A small-molecule ligand and the protein it binds are described below.
Small molecule (SMILES): CC(=O)N[C@@H]1[C@@H](O)[C@H](O)[C@@H](CO)O[C@H]1O

Binding-site contacts:
Ligand atom C5 contacts residue TRP437 of chain 1.B at 3.8 Å (hydrophobic).
Ligand atom C7 contacts residue TRP437 of chain 1.B at 4.0 Å (hydrophobic).
Ligand atom C2 contacts residue ASN146 of chain 1.B at 2.4 Å.
Ligand atom N2 contacts residue ASN146 of chain 1.B at 2.8 Å (h-bond).
Ligand atom C3 contacts residue TRP437 of chain 1.B at 3.8 Å (hydrophobic).
Ligand atom C8 contacts residue ILE469 of chain 1.B at 3.6 Å (hydrophobic).
Ligand atom C7 contacts residue ASN146 of chain 1.B at 3.5 Å.
Ligand atom C4 contacts residue TRP437 of chain 1.B at 4.3 Å (hydrophobic).
Ligand atom O5 contacts residue TRP437 of chain 1.B at 4.3 Å.
Ligand atom C4 contacts residue ASN146 of chain 1.B at 4.2 Å.
Ligand atom C3 contacts residue ASN146 of chain 1.B at 3.7 Å.
Ligand atom O7 contacts residue ASN146 of chain 1.B at 3.7 Å.
Ligand atom O5 contacts residue ASN146 of chain 1.B at 2.4 Å (h-bond).
Ligand atom O4 contacts residue TRP437 of chain 1.B at 4.0 Å.
Ligand atom C2 contacts residue TRP437 of chain 1.B at 4.0 Å (hydrophobic).
Ligand atom C8 contacts residue TRP437 of chain 1.B at 3.6 Å (hydrophobic).
Ligand atom C1 contacts residue TRP437 of chain 1.B at 3.8 Å (hydrophobic).
Ligand atom C1 contacts residue ASN146 of chain 1.B at 1.4 Å.
Ligand atom C5 contacts residue ASN146 of chain 1.B at 3.6 Å.
Ligand atom N2 contacts residue TRP437 of chain 1.B at 3.5 Å.
Ligand atom O3 contacts residue TRP437 of chain 1.B at 4.3 Å.

Sequence of chain 1.B:
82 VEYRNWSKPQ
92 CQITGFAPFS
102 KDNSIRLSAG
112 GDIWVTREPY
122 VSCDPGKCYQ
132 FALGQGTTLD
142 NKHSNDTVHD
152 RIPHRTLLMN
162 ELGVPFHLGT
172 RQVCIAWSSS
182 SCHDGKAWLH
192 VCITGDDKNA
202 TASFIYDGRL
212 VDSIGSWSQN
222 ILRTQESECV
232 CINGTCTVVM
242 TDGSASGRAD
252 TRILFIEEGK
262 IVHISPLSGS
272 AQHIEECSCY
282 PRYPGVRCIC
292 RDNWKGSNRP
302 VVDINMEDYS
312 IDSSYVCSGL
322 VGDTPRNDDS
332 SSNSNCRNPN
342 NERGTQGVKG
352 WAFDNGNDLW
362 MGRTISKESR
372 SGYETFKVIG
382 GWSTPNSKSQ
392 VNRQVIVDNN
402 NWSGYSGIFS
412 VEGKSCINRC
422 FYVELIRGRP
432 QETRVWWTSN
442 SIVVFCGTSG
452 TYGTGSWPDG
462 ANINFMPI